Sequence of chain 1.C:
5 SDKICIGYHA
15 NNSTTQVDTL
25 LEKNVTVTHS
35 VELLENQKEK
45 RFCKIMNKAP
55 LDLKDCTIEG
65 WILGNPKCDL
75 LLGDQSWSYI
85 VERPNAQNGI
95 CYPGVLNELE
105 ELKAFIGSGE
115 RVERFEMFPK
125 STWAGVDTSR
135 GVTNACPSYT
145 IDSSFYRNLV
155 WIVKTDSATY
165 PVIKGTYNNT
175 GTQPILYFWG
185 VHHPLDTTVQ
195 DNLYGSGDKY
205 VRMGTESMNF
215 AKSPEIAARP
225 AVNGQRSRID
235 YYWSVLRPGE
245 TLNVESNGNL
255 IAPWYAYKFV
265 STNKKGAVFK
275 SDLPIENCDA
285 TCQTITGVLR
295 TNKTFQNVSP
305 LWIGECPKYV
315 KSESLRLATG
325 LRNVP

The small molecule below binds the protein below.
Small molecule (SMILES): CC(=O)N[C@@H]1[C@@H](O)[C@H](O)[C@@H](CO)O[C@H]1O

Binding-site contacts:
Ligand atom C7 contacts residue ASN28 of chain 1.C at 4.3 Å.
Ligand atom N2 contacts residue ASN28 of chain 1.C at 3.5 Å (h-bond).
Ligand atom O5 contacts residue ASN28 of chain 1.C at 1.9 Å (h-bond).
Ligand atom N2 contacts residue GLN20 of chain 1.C at 4.4 Å.
Ligand atom O5 contacts residue GLN20 of chain 1.C at 3.9 Å.
Ligand atom C2 contacts residue GLN20 of chain 1.C at 4.4 Å.
Ligand atom C2 contacts residue ASN28 of chain 1.C at 2.8 Å.
Ligand atom C5 contacts residue GLN20 of chain 1.C at 4.5 Å.
Ligand atom C5 contacts residue ASN28 of chain 1.C at 3.2 Å.
Ligand atom C1 contacts residue ASN28 of chain 1.C at 1.4 Å.
Ligand atom C4 contacts residue ASN28 of chain 1.C at 4.1 Å.
Ligand atom C1 contacts residue GLN20 of chain 1.C at 3.2 Å.
Ligand atom C6 contacts residue ASN28 of chain 1.C at 4.1 Å.
Ligand atom C3 contacts residue ASN28 of chain 1.C at 3.9 Å.